Binding-site contacts:
Ligand atom C8 contacts residue ILE180 of chain 1.B at 3.6 Å (hydrophobic).
Ligand atom C8 contacts residue LYS181 of chain 1.B at 3.6 Å.
Ligand atom C1 contacts residue ILE180 of chain 1.B at 4.5 Å (hydrophobic).
Ligand atom C7 contacts residue ILE180 of chain 1.B at 3.9 Å (hydrophobic).
Ligand atom O6 contacts residue ASN184 of chain 1.B at 4.2 Å.
Ligand atom C2 contacts residue ASN184 of chain 1.B at 2.5 Å.
Ligand atom N2 contacts residue ASN184 of chain 1.B at 3.0 Å (h-bond).
Ligand atom O7 contacts residue ASN184 of chain 1.B at 3.3 Å (h-bond).
Ligand atom C4 contacts residue ASN184 of chain 1.B at 4.2 Å.
Ligand atom C1 contacts residue ASN184 of chain 1.B at 1.4 Å.
Ligand atom C7 contacts residue LYS181 of chain 1.B at 4.0 Å.
Ligand atom O5 contacts residue ASN184 of chain 1.B at 2.2 Å (h-bond).
Ligand atom O7 contacts residue LYS181 of chain 1.B at 3.7 Å.
Ligand atom C3 contacts residue ASN184 of chain 1.B at 3.8 Å.
Ligand atom C5 contacts residue ASN184 of chain 1.B at 3.6 Å.
Ligand atom C8 contacts residue THR177 of chain 1.B at 4.2 Å.
Ligand atom C7 contacts residue ASN184 of chain 1.B at 3.4 Å.
Ligand atom N2 contacts residue ILE180 of chain 1.B at 3.7 Å.

Sequence of chain 1.B:
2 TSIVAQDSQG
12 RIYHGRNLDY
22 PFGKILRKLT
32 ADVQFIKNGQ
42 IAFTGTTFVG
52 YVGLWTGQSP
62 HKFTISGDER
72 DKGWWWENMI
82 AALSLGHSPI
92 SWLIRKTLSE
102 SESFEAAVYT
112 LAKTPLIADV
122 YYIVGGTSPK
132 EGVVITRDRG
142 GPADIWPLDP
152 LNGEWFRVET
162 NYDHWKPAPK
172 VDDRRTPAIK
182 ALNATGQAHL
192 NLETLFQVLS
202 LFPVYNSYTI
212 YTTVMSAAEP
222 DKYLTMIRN

The small molecule below binds the protein below.
Small molecule (SMILES): CC(=O)N[C@@H]1[C@@H](O)[C@H](O)[C@@H](CO)O[C@H]1O